Sequence of chain 1.I:
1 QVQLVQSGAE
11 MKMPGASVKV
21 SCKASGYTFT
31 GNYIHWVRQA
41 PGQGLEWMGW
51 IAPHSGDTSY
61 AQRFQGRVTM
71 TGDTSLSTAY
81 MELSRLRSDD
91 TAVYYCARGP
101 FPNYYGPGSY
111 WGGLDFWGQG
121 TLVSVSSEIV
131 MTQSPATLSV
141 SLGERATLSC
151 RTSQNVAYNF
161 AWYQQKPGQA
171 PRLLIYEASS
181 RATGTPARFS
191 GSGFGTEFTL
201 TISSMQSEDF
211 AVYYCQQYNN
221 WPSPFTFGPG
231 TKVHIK

Binding-site contacts:
Ligand atom C4 contacts residue THR74 of chain 1.I at 3.5 Å.
Ligand atom N2 contacts residue HIS54 of chain 1.I at 3.6 Å.
Ligand atom C1 contacts residue THR30 of chain 1.I at 3.4 Å.
Ligand atom O3 contacts residue HIS54 of chain 1.I at 4.0 Å.
Ligand atom O3 contacts residue THR30 of chain 1.I at 3.0 Å (h-bond).
Ligand atom O6 contacts residue ASN271 of chain 1.C at 3.7 Å.
Ligand atom C1 contacts residue ASN271 of chain 1.C at 1.3 Å.
Ligand atom O4 contacts residue THR74 of chain 1.I at 2.9 Å.
Ligand atom C5 contacts residue SER75 of chain 1.I at 4.0 Å.
Ligand atom O7 contacts residue THR74 of chain 1.I at 3.2 Å (h-bond).
Ligand atom O5 contacts residue THR30 of chain 1.I at 2.6 Å.
Ligand atom C6 contacts residue THR30 of chain 1.I at 3.0 Å.
Ligand atom C3 contacts residue THR74 of chain 1.I at 3.1 Å.
Ligand atom O4 contacts residue THR30 of chain 1.I at 3.8 Å.
Ligand atom C6 contacts residue SER75 of chain 1.I at 3.1 Å.
Ligand atom O2 contacts residue GLN408 of chain 1.C at 3.6 Å (h-bond).
Ligand atom C3 contacts residue THR30 of chain 1.I at 3.5 Å.
Ligand atom O5 contacts residue SER75 of chain 1.I at 3.5 Å.
Ligand atom O6 contacts residue THR28 of chain 1.I at 4.0 Å.
Ligand atom C6 contacts residue ILE292 of chain 1.C at 3.3 Å (hydrophobic).
Ligand atom O6 contacts residue ILE292 of chain 1.C at 3.5 Å.
Ligand atom N2 contacts residue ASN271 of chain 1.C at 2.6 Å (h-bond).
Ligand atom O5 contacts residue ASN271 of chain 1.C at 2.4 Å (h-bond).
Ligand atom C4 contacts residue THR30 of chain 1.I at 2.7 Å.
Ligand atom C1 contacts residue SER75 of chain 1.I at 4.0 Å.
Ligand atom C5 contacts residue THR30 of chain 1.I at 2.8 Å.
Ligand atom O3 contacts residue GLN408 of chain 1.C at 3.0 Å (h-bond).
Ligand atom C7 contacts residue VAL410 of chain 1.C at 4.0 Å (hydrophobic).
Ligand atom C6 contacts residue THR28 of chain 1.I at 3.3 Å.
Ligand atom C2 contacts residue THR30 of chain 1.I at 3.3 Å.
Ligand atom C2 contacts residue ASN271 of chain 1.C at 2.3 Å.
Ligand atom C3 contacts residue ASN271 of chain 1.C at 3.6 Å.
Ligand atom C5 contacts residue ASN271 of chain 1.C at 3.3 Å.
Ligand atom O7 contacts residue ASN271 of chain 1.C at 3.4 Å (h-bond).
Ligand atom O3 contacts residue THR74 of chain 1.I at 3.2 Å.
Ligand atom C8 contacts residue ASN271 of chain 1.C at 2.7 Å.
Ligand atom C8 contacts residue VAL410 of chain 1.C at 3.0 Å (hydrophobic).
Ligand atom O2 contacts residue THR74 of chain 1.I at 3.9 Å.
Ligand atom C2 contacts residue HIS54 of chain 1.I at 4.0 Å.
Ligand atom C7 contacts residue ASN271 of chain 1.C at 3.0 Å.

Sequence of chain 1.C:
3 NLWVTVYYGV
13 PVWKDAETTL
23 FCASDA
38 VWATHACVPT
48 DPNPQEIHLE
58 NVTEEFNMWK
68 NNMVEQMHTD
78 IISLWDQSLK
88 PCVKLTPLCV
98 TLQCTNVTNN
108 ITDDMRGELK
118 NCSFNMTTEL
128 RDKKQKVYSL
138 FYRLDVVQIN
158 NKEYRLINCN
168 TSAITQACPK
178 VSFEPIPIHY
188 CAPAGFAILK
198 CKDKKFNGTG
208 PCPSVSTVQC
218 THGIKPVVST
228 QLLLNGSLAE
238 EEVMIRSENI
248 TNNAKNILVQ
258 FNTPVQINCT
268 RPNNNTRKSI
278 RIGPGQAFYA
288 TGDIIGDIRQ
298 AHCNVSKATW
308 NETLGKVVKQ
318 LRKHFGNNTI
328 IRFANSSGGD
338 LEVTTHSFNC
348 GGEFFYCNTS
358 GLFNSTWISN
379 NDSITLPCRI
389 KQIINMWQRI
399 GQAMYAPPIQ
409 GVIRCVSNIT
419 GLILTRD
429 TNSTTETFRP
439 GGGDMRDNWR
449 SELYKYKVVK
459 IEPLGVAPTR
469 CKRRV

This small molecule binds to this protein.
Small molecule (SMILES): CC(=O)N[C@H]1[C@H](O[C@H]2[C@H](O)[C@@H](NC(C)=O)CO[C@@H]2CO)O[C@H](CO)[C@@H](O[C@@H]2O[C@H](CO[C@H]3O[C@H](CO[C@H]4O[C@H](CO)[C@@H](O)[C@H](O)[C@@H]4O)[C@@H](O)[C@H](O[C@H]4O[C@H](CO)[C@@H](O)[C@H](O)[C@@H]4O)[C@@H]3O)[C@@H](O)[C@H](O[C@H]3O[C@H](CO)[C@@H](O)[C@H](O)[C@@H]3O)[C@@H]2O)[C@@H]1O